Sequence of chain 1.C:
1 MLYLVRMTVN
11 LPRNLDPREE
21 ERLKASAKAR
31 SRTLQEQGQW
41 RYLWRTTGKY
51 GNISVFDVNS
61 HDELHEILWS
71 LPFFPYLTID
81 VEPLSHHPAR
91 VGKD

Binding-site contacts:
Ligand atom CAH contacts residue ASN52 of chain 1.B at 3.9 Å.
Ligand atom CLAD contacts residue MET7 of chain 1.B at 4.2 Å.
Ligand atom OAA contacts residue GLY51 of chain 1.B at 3.6 Å.
Ligand atom CAE contacts residue HIS87 of chain 1.C at 3.9 Å.
Ligand atom CAH contacts residue HIS87 of chain 1.C at 3.5 Å.
Ligand atom CAK contacts residue ALA27 of chain 1.B at 4.0 Å (hydrophobic).
Ligand atom CAE contacts residue TRP40 of chain 1.B at 3.9 Å (hydrophobic).
Ligand atom OAC contacts residue ARG45 of chain 1.B at 3.1 Å (salt-bridge).
Ligand atom OAA contacts residue ASN52 of chain 1.B at 2.9 Å (h-bond).
Ligand atom OAG contacts residue PHE73 of chain 1.B at 3.6 Å.
Ligand atom CAF contacts residue ASN52 of chain 1.B at 3.7 Å.
Ligand atom CLAD contacts residue LEU77 of chain 1.B at 3.7 Å.
Ligand atom OAC contacts residue TYR50 of chain 1.B at 4.0 Å.
Ligand atom CAF contacts residue TRP40 of chain 1.B at 3.9 Å (hydrophobic).
Ligand atom CAE contacts residue ASN52 of chain 1.B at 4.5 Å.
Ligand atom OAB contacts residue HIS87 of chain 1.C at 3.7 Å.
Ligand atom CAH contacts residue ARG45 of chain 1.B at 3.7 Å.
Ligand atom OAB contacts residue SER31 of chain 1.B at 3.9 Å.
Ligand atom OAB contacts residue ALA89 of chain 1.C at 3.1 Å.
Ligand atom CAK contacts residue PHE73 of chain 1.B at 3.5 Å (hydrophobic).
Ligand atom CAI contacts residue ALA89 of chain 1.C at 4.1 Å (hydrophobic).
Ligand atom CLAD contacts residue ASN52 of chain 1.B at 3.3 Å.
Ligand atom OAA contacts residue HIS87 of chain 1.C at 3.0 Å (h-bond).
Ligand atom CAJ contacts residue PHE73 of chain 1.B at 3.7 Å (hydrophobic).
Ligand atom CAI contacts residue HIS87 of chain 1.C at 3.8 Å.
Ligand atom CAH contacts residue GLY51 of chain 1.B at 4.4 Å.
Ligand atom CAJ contacts residue VAL9 of chain 1.B at 4.2 Å (hydrophobic).
Ligand atom CAI contacts residue ALA27 of chain 1.B at 3.8 Å (hydrophobic).
Ligand atom OAB contacts residue LYS28 of chain 1.B at 3.8 Å.
Ligand atom CAE contacts residue SER31 of chain 1.B at 4.3 Å.
Ligand atom CAI contacts residue SER31 of chain 1.B at 4.4 Å.
Ligand atom OAB contacts residue ALA27 of chain 1.B at 3.9 Å.
Ligand atom CLAD contacts residue VAL9 of chain 1.B at 3.8 Å.
Ligand atom CLAD contacts residue PHE73 of chain 1.B at 4.3 Å.
Ligand atom OAC contacts residue HIS87 of chain 1.C at 3.5 Å (h-bond).
Ligand atom OAA contacts residue ARG45 of chain 1.B at 3.6 Å (salt-bridge).
Ligand atom OAG contacts residue ALA27 of chain 1.B at 3.4 Å.
Ligand atom CAJ contacts residue ASN52 of chain 1.B at 4.1 Å.

This protein binds this small molecule.
Small molecule (SMILES): O=C1C=C[C@H]([C@H](Cl)C(=O)O)O1

Sequence of chain 1.B:
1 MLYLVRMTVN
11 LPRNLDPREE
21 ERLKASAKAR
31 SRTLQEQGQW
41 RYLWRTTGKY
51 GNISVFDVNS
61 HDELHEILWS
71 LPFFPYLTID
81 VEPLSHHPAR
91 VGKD